Sequence of chain 1.C:
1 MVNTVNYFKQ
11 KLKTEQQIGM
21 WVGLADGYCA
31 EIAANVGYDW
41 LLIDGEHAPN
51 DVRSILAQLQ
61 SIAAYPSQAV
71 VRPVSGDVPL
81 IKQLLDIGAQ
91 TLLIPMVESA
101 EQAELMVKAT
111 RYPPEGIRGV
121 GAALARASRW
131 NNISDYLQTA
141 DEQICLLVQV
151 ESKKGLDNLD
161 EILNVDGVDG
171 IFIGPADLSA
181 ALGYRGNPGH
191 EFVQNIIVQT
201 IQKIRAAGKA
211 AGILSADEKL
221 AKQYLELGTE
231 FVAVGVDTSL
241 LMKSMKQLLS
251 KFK

The protein below binds the small molecule below.
Small molecule (SMILES): CC(=O)C(=O)O

Binding-site contacts:
Ligand atom CA contacts residue SSN1 of chain 1.F at 3.6 Å.
Ligand atom CA contacts residue CO1 of chain 1.M at 2.8 Å.
Ligand atom O contacts residue CO1 of chain 1.M at 2.1 Å.
Ligand atom C contacts residue GLU151 of chain 1.C at 3.9 Å.
Ligand atom CA contacts residue GLU151 of chain 1.C at 3.8 Å.
Ligand atom OXT contacts residue CO1 of chain 1.M at 4.2 Å.
Ligand atom CA contacts residue ARG72 of chain 1.C at 3.7 Å.
Ligand atom OXT contacts residue PRO175 of chain 1.C at 3.1 Å (h-bond).
Ligand atom CA contacts residue GLY174 of chain 1.C at 3.6 Å.
Ligand atom O contacts residue ASP177 of chain 1.C at 3.0 Å (salt-bridge).
Ligand atom CB contacts residue LEU214 of chain 1.C at 3.8 Å (hydrophobic).
Ligand atom OXT contacts residue GLY174 of chain 1.C at 3.2 Å.
Ligand atom C contacts residue PRO175 of chain 1.C at 3.8 Å (hydrophobic).
Ligand atom C contacts residue ALA176 of chain 1.C at 3.6 Å (hydrophobic).
Ligand atom O contacts residue ALA176 of chain 1.C at 3.6 Å.
Ligand atom CB contacts residue SSN1 of chain 1.F at 3.9 Å.
Ligand atom C contacts residue ASP177 of chain 1.C at 3.9 Å.
Ligand atom OXT contacts residue SSN1 of chain 1.F at 3.7 Å.
Ligand atom CB contacts residue GLY174 of chain 1.C at 4.0 Å.
Ligand atom OXT contacts residue ALA176 of chain 1.C at 2.8 Å (h-bond).
Ligand atom CB contacts residue PHE172 of chain 1.C at 3.6 Å (hydrophobic).
Ligand atom O contacts residue PRO175 of chain 1.C at 4.2 Å.
Ligand atom CB contacts residue TRP21 of chain 1.C at 4.1 Å (hydrophobic).
Ligand atom O contacts residue GLY174 of chain 1.C at 3.5 Å.
Ligand atom CB contacts residue ARG72 of chain 1.C at 4.0 Å.
Ligand atom O3 contacts residue GLY174 of chain 1.C at 4.0 Å.
Ligand atom C contacts residue SSN1 of chain 1.F at 3.6 Å.
Ligand atom O contacts residue VAL120 of chain 1.A at 4.1 Å.
Ligand atom C contacts residue GLY174 of chain 1.C at 3.3 Å.
Ligand atom O3 contacts residue GLN149 of chain 1.C at 3.0 Å (h-bond).
Ligand atom O contacts residue GLU151 of chain 1.C at 3.1 Å (salt-bridge).
Ligand atom O contacts residue SSN1 of chain 1.F at 4.2 Å.
Ligand atom O3 contacts residue SSN1 of chain 1.F at 3.5 Å (h-bond).
Ligand atom CA contacts residue GLN149 of chain 1.C at 3.8 Å.
Ligand atom O3 contacts residue GLU151 of chain 1.C at 3.1 Å (salt-bridge).
Ligand atom OXT contacts residue ASP177 of chain 1.C at 4.0 Å.
Ligand atom O3 contacts residue CO1 of chain 1.M at 2.0 Å.
Ligand atom O3 contacts residue ARG72 of chain 1.C at 2.8 Å (salt-bridge).
Ligand atom C contacts residue CO1 of chain 1.M at 2.9 Å.
Ligand atom O3 contacts residue ASP177 of chain 1.C at 4.1 Å.

Sequence of chain 1.A:
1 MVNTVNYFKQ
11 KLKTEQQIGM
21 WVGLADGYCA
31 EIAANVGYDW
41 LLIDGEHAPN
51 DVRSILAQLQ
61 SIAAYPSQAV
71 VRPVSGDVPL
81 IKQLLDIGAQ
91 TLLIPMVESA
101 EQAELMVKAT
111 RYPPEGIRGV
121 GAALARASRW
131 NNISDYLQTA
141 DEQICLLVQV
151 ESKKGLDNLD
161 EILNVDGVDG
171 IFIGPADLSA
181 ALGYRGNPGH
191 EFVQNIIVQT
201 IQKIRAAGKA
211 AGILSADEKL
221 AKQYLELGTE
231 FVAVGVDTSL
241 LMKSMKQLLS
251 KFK